Sequence of chain 1.B:
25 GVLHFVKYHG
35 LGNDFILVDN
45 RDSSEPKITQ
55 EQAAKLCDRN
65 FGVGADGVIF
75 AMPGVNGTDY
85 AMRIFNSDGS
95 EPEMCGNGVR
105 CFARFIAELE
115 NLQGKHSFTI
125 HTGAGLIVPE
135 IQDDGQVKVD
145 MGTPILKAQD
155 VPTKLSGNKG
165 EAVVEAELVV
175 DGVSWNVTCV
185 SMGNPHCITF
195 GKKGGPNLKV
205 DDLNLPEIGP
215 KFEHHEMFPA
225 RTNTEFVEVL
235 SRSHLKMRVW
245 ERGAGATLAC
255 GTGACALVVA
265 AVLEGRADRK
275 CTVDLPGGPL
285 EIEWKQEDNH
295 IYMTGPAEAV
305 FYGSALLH

A protein and the small-molecule ligand that binds it are described below.
Small molecule (SMILES): C[C@](N)(CCC[C@H](N)C(=O)O)C(=O)O

Binding-site contacts:
Ligand atom OAG contacts residue PRO96 of chain 1.B at 3.5 Å.
Ligand atom NAB contacts residue ASN227 of chain 1.B at 3.5 Å (h-bond).
Ligand atom OAG contacts residue ARG246 of chain 1.B at 2.8 Å (salt-bridge).
Ligand atom NAC contacts residue ASN37 of chain 1.B at 2.9 Å (h-bond).
Ligand atom OAE contacts residue PRO96 of chain 1.B at 3.4 Å.
Ligand atom OAF contacts residue CYS99 of chain 1.B at 3.3 Å.
Ligand atom CAQ contacts residue GLY100 of chain 1.B at 3.2 Å.
Ligand atom CAP contacts residue ASN227 of chain 1.B at 3.5 Å.
Ligand atom OAH contacts residue CYS99 of chain 1.B at 3.4 Å (h-bond).
Ligand atom OAH contacts residue GLY100 of chain 1.B at 3.4 Å (h-bond).
Ligand atom CAQ contacts residue CYS99 of chain 1.B at 3.2 Å (hydrophobic).
Ligand atom CAS contacts residue GLU245 of chain 1.B at 3.6 Å.
Ligand atom CAK contacts residue ASN90 of chain 1.B at 3.6 Å.
Ligand atom OAF contacts residue GLY100 of chain 1.B at 2.8 Å (h-bond).
Ligand atom OAE contacts residue ASN188 of chain 1.B at 2.9 Å (h-bond).
Ligand atom OAE contacts residue ARG246 of chain 1.B at 2.9 Å (salt-bridge).
Ligand atom OAE contacts residue ASN227 of chain 1.B at 3.0 Å (h-bond).
Ligand atom OAF contacts residue GLY255 of chain 1.B at 3.4 Å (h-bond).
Ligand atom NAC contacts residue CYS254 of chain 1.B at 3.3 Å (h-bond).
Ligand atom OAH contacts residue GLY255 of chain 1.B at 2.7 Å (h-bond).
Ligand atom CAN contacts residue CYS99 of chain 1.B at 1.8 Å (hydrophobic).
Ligand atom NAC contacts residue GLU245 of chain 1.B at 2.8 Å (salt-bridge).
Ligand atom CAJ contacts residue GLU245 of chain 1.B at 3.4 Å.
Ligand atom CAN contacts residue ASN37 of chain 1.B at 3.2 Å.
Ligand atom CAP contacts residue ARG246 of chain 1.B at 3.5 Å.
Ligand atom CAQ contacts residue CYS254 of chain 1.B at 3.5 Å (hydrophobic).
Ligand atom CAP contacts residue PRO96 of chain 1.B at 3.4 Å (hydrophobic).
Ligand atom OAF contacts residue THR256 of chain 1.B at 2.7 Å (h-bond).
Ligand atom NAB contacts residue ASN90 of chain 1.B at 3.0 Å (h-bond).
Ligand atom NAB contacts residue ARG246 of chain 1.B at 2.9 Å (salt-bridge).
Ligand atom OAG contacts residue ASN90 of chain 1.B at 2.9 Å (h-bond).
Ligand atom OAH contacts residue ASN37 of chain 1.B at 3.3 Å (h-bond).
Ligand atom CAN contacts residue PHE39 of chain 1.B at 3.2 Å (hydrophobic).
Ligand atom CAS contacts residue ASN227 of chain 1.B at 3.3 Å.
Ligand atom CAT contacts residue CYS99 of chain 1.B at 2.9 Å (hydrophobic).
Ligand atom NAB contacts residue GLU245 of chain 1.B at 2.8 Å (salt-bridge).
Ligand atom OAH contacts residue ASN101 of chain 1.B at 2.9 Å (h-bond).
Ligand atom CAK contacts residue PRO96 of chain 1.B at 3.5 Å (hydrophobic).
Ligand atom CAQ contacts residue GLY255 of chain 1.B at 3.3 Å.
Ligand atom OAF contacts residue CYS254 of chain 1.B at 3.5 Å (h-bond).